Sequence of chain 1.B:
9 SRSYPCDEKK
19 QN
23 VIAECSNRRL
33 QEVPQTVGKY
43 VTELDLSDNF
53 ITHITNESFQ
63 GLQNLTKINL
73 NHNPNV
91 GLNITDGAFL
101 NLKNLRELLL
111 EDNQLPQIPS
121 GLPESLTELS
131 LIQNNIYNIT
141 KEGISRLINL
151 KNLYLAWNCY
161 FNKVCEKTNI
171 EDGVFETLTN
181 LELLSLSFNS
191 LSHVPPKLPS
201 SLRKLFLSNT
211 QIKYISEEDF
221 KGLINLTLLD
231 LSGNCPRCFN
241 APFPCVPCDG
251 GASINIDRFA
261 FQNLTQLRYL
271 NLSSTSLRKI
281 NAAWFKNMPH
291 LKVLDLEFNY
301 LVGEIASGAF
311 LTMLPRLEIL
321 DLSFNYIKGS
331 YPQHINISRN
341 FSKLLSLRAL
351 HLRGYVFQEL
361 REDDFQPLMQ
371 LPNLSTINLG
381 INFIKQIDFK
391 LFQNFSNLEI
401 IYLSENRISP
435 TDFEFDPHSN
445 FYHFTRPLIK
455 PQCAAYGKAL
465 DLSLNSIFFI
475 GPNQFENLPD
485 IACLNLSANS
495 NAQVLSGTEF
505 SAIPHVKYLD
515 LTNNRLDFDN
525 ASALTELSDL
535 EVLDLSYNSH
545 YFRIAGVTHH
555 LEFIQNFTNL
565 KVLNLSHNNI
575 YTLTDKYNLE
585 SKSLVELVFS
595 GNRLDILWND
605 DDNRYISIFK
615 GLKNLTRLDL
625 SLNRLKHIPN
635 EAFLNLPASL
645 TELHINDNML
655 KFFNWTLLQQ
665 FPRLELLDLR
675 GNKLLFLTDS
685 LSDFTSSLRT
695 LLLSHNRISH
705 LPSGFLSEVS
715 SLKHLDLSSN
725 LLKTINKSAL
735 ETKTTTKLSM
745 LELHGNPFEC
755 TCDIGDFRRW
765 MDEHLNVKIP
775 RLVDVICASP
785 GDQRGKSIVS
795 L

Sequence of chain 1.A:
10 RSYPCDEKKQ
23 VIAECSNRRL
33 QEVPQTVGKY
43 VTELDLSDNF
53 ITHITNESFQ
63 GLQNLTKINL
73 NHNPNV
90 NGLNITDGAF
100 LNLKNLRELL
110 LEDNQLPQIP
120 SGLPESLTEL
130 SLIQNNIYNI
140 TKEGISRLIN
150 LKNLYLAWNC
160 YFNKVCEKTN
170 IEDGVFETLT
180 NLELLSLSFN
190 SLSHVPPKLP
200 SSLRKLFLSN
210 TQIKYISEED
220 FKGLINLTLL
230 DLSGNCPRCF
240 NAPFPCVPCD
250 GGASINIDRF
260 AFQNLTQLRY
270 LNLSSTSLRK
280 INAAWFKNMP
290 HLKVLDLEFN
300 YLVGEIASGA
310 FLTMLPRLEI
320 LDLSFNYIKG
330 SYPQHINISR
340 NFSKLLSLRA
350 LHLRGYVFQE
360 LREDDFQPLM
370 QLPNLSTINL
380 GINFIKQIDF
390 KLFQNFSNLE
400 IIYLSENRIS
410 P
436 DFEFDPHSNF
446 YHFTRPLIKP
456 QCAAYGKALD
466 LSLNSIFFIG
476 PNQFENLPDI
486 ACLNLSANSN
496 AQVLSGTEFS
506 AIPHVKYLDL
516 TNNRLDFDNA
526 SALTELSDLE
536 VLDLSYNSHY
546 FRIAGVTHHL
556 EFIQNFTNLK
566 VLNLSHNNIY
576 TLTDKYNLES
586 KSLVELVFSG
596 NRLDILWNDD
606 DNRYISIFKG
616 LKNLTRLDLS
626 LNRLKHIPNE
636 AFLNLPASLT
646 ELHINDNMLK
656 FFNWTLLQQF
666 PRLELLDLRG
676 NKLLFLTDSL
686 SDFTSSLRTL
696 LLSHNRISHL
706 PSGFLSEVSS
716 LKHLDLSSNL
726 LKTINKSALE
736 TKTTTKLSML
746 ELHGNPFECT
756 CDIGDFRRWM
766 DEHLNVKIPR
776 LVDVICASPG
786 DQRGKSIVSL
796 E

Binding-site contacts:
Ligand atom C5 contacts residue PHE383 of chain 1.B at 3.7 Å (hydrophobic).
Ligand atom N1 contacts residue ASP521 of chain 1.A at 2.6 Å (salt-bridge).
Ligand atom C10 contacts residue THR552 of chain 1.A at 3.8 Å.
Ligand atom C7 contacts residue ASP523 of chain 1.A at 3.6 Å.
Ligand atom C13 contacts residue GLY354 of chain 1.B at 3.8 Å.
Ligand atom C8 contacts residue THR552 of chain 1.A at 3.6 Å.
Ligand atom C contacts residue TYR331 of chain 1.B at 3.5 Å (hydrophobic).
Ligand atom C13 contacts residue PHE324 of chain 1.B at 3.8 Å (hydrophobic).
Ligand atom C6 contacts residue PHE383 of chain 1.B at 3.7 Å (hydrophobic).
Ligand atom C11 contacts residue TYR326 of chain 1.B at 3.9 Å (hydrophobic).
Ligand atom C4 contacts residue ARG407 of chain 1.B at 3.6 Å.
Ligand atom C contacts residue PHE383 of chain 1.B at 3.7 Å (hydrophobic).
Ligand atom C8 contacts residue ASP523 of chain 1.A at 3.5 Å.
Ligand atom C12 contacts residue PHE383 of chain 1.B at 4.0 Å (hydrophobic).
Ligand atom N1 contacts residue ASP523 of chain 1.A at 3.7 Å.
Ligand atom C1 contacts residue PHE383 of chain 1.B at 3.8 Å (hydrophobic).
Ligand atom C5 contacts residue ASP521 of chain 1.A at 3.5 Å.
Ligand atom N2 contacts residue ASP523 of chain 1.A at 3.6 Å.
Ligand atom C4 contacts residue PHE383 of chain 1.B at 3.9 Å (hydrophobic).
Ligand atom C6 contacts residue ASP523 of chain 1.A at 3.7 Å.
Ligand atom C2 contacts residue PHE383 of chain 1.B at 3.8 Å (hydrophobic).
Ligand atom C1 contacts residue VAL356 of chain 1.B at 3.8 Å (hydrophobic).
Ligand atom C8 contacts residue ASP521 of chain 1.A at 3.5 Å.
Ligand atom N contacts residue THR552 of chain 1.A at 3.8 Å.
Ligand atom C13 contacts residue VAL356 of chain 1.B at 3.7 Å (hydrophobic).
Ligand atom C9 contacts residue ASP523 of chain 1.A at 4.0 Å.
Ligand atom C13 contacts residue TYR326 of chain 1.B at 3.9 Å (hydrophobic).
Ligand atom C6 contacts residue ASP521 of chain 1.A at 3.7 Å.
Ligand atom N1 contacts residue PHE383 of chain 1.B at 3.4 Å.
Ligand atom C3 contacts residue PHE383 of chain 1.B at 3.8 Å (hydrophobic).
Ligand atom C12 contacts residue GLY550 of chain 1.A at 3.4 Å.
Ligand atom C2 contacts residue TYR331 of chain 1.B at 3.5 Å (hydrophobic).
Ligand atom C12 contacts residue VAL551 of chain 1.A at 4.0 Å (hydrophobic).
Ligand atom C5 contacts residue ARG407 of chain 1.B at 3.6 Å.
Ligand atom C5 contacts residue VAL498 of chain 1.A at 4.0 Å (hydrophobic).
Ligand atom C9 contacts residue THR552 of chain 1.A at 3.4 Å.
Ligand atom N2 contacts residue ASP521 of chain 1.A at 2.9 Å (salt-bridge).
Ligand atom C8 contacts residue PHE383 of chain 1.B at 3.9 Å (hydrophobic).
Ligand atom N2 contacts residue THR552 of chain 1.A at 2.8 Å (h-bond).
Ligand atom N contacts residue ASP523 of chain 1.A at 3.5 Å (salt-bridge).

The protein below binds the small molecule below.
Small molecule (SMILES): CCCCCn1cc(-c2ccccc2)nc1N